Binding-site contacts:
Ligand atom C2 contacts residue ASN118 of chain 1.A at 2.5 Å.
Ligand atom C5 contacts residue ASN118 of chain 1.A at 3.7 Å.
Ligand atom C6 contacts residue GLY121 of chain 1.A at 4.5 Å.
Ligand atom C8 contacts residue SER158 of chain 1.A at 4.3 Å.
Ligand atom C3 contacts residue ASN118 of chain 1.A at 3.8 Å.
Ligand atom C8 contacts residue HIS220 of chain 1.A at 4.5 Å.
Ligand atom C6 contacts residue THR120 of chain 1.A at 4.0 Å.
Ligand atom C7 contacts residue ASN118 of chain 1.A at 3.0 Å.
Ligand atom C5 contacts residue THR120 of chain 1.A at 3.7 Å.
Ligand atom O5 contacts residue ASN118 of chain 1.A at 2.4 Å (h-bond).
Ligand atom C4 contacts residue ASN118 of chain 1.A at 4.3 Å.
Ligand atom C8 contacts residue ILE156 of chain 1.A at 3.9 Å (hydrophobic).
Ligand atom C8 contacts residue ASN118 of chain 1.A at 4.2 Å.
Ligand atom O5 contacts residue THR120 of chain 1.A at 3.7 Å.
Ligand atom C8 contacts residue LEU161 of chain 1.A at 3.9 Å (hydrophobic).
Ligand atom C7 contacts residue ILE156 of chain 1.A at 4.5 Å (hydrophobic).
Ligand atom O7 contacts residue HIS220 of chain 1.A at 3.5 Å (h-bond).
Ligand atom N2 contacts residue ASN118 of chain 1.A at 2.8 Å (h-bond).
Ligand atom O7 contacts residue ILE156 of chain 1.A at 4.4 Å.
Ligand atom C3 contacts residue THR120 of chain 1.A at 4.3 Å.
Ligand atom C2 contacts residue THR120 of chain 1.A at 4.3 Å.
Ligand atom C1 contacts residue THR120 of chain 1.A at 3.6 Å.
Ligand atom C1 contacts residue ASN118 of chain 1.A at 1.4 Å.
Ligand atom C6 contacts residue PRO122 of chain 1.A at 4.4 Å (hydrophobic).
Ligand atom O7 contacts residue ASN118 of chain 1.A at 2.9 Å (h-bond).
Ligand atom C7 contacts residue HIS220 of chain 1.A at 4.4 Å.

Sequence of chain 1.A:
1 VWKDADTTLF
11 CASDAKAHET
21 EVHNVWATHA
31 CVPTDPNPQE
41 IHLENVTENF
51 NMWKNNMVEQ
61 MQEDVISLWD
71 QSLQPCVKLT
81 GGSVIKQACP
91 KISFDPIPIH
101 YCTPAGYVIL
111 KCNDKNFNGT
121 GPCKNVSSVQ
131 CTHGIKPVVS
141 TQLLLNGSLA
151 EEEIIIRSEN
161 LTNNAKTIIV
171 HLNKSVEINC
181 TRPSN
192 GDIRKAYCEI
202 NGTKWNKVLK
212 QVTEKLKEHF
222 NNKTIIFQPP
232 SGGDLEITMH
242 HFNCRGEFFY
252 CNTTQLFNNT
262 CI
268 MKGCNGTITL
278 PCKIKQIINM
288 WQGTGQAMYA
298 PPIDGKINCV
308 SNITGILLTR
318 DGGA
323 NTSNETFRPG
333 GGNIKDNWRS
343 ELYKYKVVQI

The small molecule below binds the protein below.
Small molecule (SMILES): CC(=O)N[C@@H]1[C@@H](O)[C@H](O)[C@@H](CO)O[C@H]1O